This small molecule binds to this protein.
Small molecule (SMILES): CCCCOc1cnc(N)nc1OCC

Binding-site contacts:
Ligand atom C8 contacts residue LEU229 of chain 1.D at 3.8 Å (hydrophobic).
Ligand atom N7 contacts residue PHE283 of chain 1.D at 3.7 Å.
Ligand atom C9 contacts residue PHE283 of chain 1.D at 3.6 Å (hydrophobic).
Ligand atom C10 contacts residue PHE250 of chain 1.D at 4.0 Å (hydrophobic).
Ligand atom N12 contacts residue GLN280 of chain 1.D at 2.7 Å (h-bond).
Ligand atom C8 contacts residue PHE283 of chain 1.D at 4.2 Å (hydrophobic).
Ligand atom C9 contacts residue GLN280 of chain 1.D at 3.7 Å.
Ligand atom C1 contacts residue PHE283 of chain 1.D at 3.4 Å (hydrophobic).
Ligand atom C3 contacts residue LEU229 of chain 1.D at 3.9 Å (hydrophobic).
Ligand atom C3 contacts residue ILE246 of chain 1.D at 4.0 Å (hydrophobic).
Ligand atom C2 contacts residue GLN280 of chain 1.D at 4.0 Å.
Ligand atom C15 contacts residue HIS79 of chain 1.D at 4.2 Å.
Ligand atom O6 contacts residue GLN280 of chain 1.D at 4.3 Å.
Ligand atom N7 contacts residue ILE246 of chain 1.D at 3.6 Å.
Ligand atom C3 contacts residue PHE283 of chain 1.D at 3.6 Å (hydrophobic).
Ligand atom C13 contacts residue MET267 of chain 1.D at 3.0 Å (hydrophobic).
Ligand atom C9 contacts residue ILE246 of chain 1.D at 4.2 Å (hydrophobic).
Ligand atom C14 contacts residue PHE250 of chain 1.D at 4.1 Å (hydrophobic).
Ligand atom N7 contacts residue SER231 of chain 1.D at 4.2 Å.
Ligand atom C2 contacts residue PHE283 of chain 1.D at 3.5 Å (hydrophobic).
Ligand atom O4 contacts residue PHE250 of chain 1.D at 4.0 Å.
Ligand atom C11 contacts residue PHE250 of chain 1.D at 4.0 Å (hydrophobic).
Ligand atom C13 contacts residue TYR247 of chain 1.D at 3.7 Å (hydrophobic).
Ligand atom N5 contacts residue GLN280 of chain 1.D at 3.0 Å (h-bond).
Ligand atom O6 contacts residue PHE283 of chain 1.D at 3.4 Å.
Ligand atom C13 contacts residue PHE250 of chain 1.D at 4.1 Å (hydrophobic).
Ligand atom N12 contacts residue PHE283 of chain 1.D at 4.1 Å.
Ligand atom O4 contacts residue PHE283 of chain 1.D at 3.5 Å.
Ligand atom O6 contacts residue PHE250 of chain 1.D at 3.7 Å.
Ligand atom C13 contacts residue PHE283 of chain 1.D at 4.3 Å (hydrophobic).
Ligand atom C10 contacts residue GLN280 of chain 1.D at 3.4 Å.
Ligand atom C10 contacts residue TYR247 of chain 1.D at 3.5 Å (hydrophobic).
Ligand atom N5 contacts residue PHE283 of chain 1.D at 3.5 Å.
Ligand atom N12 contacts residue VAL232 of chain 1.D at 3.8 Å.
Ligand atom C10 contacts residue PHE283 of chain 1.D at 3.8 Å (hydrophobic).
Ligand atom C2 contacts residue PHE250 of chain 1.D at 4.3 Å (hydrophobic).
Ligand atom C10 contacts residue MET267 of chain 1.D at 4.2 Å (hydrophobic).
Ligand atom N7 contacts residue VAL232 of chain 1.D at 4.2 Å.
Ligand atom C15 contacts residue PHE250 of chain 1.D at 4.0 Å (hydrophobic).
Ligand atom C9 contacts residue VAL232 of chain 1.D at 4.3 Å (hydrophobic).

Sequence of chain 1.D:
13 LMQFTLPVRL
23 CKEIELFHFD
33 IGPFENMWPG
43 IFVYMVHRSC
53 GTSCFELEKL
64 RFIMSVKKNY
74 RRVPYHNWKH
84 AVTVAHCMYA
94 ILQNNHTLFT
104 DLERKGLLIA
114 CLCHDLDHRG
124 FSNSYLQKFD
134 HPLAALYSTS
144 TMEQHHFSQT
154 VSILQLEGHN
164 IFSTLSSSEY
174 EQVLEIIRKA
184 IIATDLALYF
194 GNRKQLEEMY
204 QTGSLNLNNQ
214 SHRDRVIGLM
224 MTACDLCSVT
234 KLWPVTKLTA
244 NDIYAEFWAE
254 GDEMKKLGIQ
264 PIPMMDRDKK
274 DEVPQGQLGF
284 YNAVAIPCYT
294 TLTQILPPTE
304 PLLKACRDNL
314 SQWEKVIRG